Sequence of chain 1.B:
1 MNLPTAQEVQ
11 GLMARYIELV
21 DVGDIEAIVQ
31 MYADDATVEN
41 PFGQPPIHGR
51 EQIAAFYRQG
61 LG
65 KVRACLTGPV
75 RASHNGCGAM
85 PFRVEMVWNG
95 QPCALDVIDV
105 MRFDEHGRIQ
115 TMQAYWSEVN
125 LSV

The small molecule below binds the protein below.
Small molecule (SMILES): C[C@]12CC[C@H](O)CC1=CC[C@@H]1[C@@H]2CC[C@]2(C)C(=O)CC[C@@H]12

Binding-site contacts:
Ligand atom C6 contacts residue ASN40 of chain 1.B at 3.5 Å.
Ligand atom C11 contacts residue LEU61 of chain 1.B at 4.2 Å (hydrophobic).
Ligand atom C2 contacts residue VAL20 of chain 1.B at 3.8 Å (hydrophobic).
Ligand atom C12 contacts residue VAL88 of chain 1.B at 4.1 Å (hydrophobic).
Ligand atom C5 contacts residue ASN40 of chain 1.B at 3.2 Å.
Ligand atom O3 contacts residue MET116 of chain 1.B at 4.0 Å.
Ligand atom C4 contacts residue TYR16 of chain 1.B at 4.4 Å (hydrophobic).
Ligand atom C7 contacts residue ASN40 of chain 1.B at 4.2 Å.
Ligand atom O3 contacts residue PHE86 of chain 1.B at 3.7 Å.
Ligand atom C7 contacts residue TRP120 of chain 1.B at 3.5 Å (hydrophobic).
Ligand atom C7 contacts residue LEU99 of chain 1.B at 4.1 Å (hydrophobic).
Ligand atom C10 contacts residue ASN40 of chain 1.B at 4.2 Å.
Ligand atom C9 contacts residue VAL88 of chain 1.B at 4.3 Å (hydrophobic).
Ligand atom C1 contacts residue VAL20 of chain 1.B at 4.2 Å (hydrophobic).
Ligand atom C11 contacts residue GLY60 of chain 1.B at 4.1 Å.
Ligand atom C19 contacts residue TYR57 of chain 1.B at 4.3 Å (hydrophobic).
Ligand atom C15 contacts residue TRP120 of chain 1.B at 3.9 Å (hydrophobic).
Ligand atom O3 contacts residue ASP103 of chain 1.B at 2.9 Å (salt-bridge).
Ligand atom C19 contacts residue ASN40 of chain 1.B at 3.7 Å.
Ligand atom C3 contacts residue ASP103 of chain 1.B at 4.0 Å.
Ligand atom C6 contacts residue TRP120 of chain 1.B at 3.5 Å (hydrophobic).
Ligand atom C3 contacts residue PHE86 of chain 1.B at 3.5 Å (hydrophobic).
Ligand atom C12 contacts residue GLY60 of chain 1.B at 3.9 Å.
Ligand atom C19 contacts residue PHE56 of chain 1.B at 3.9 Å (hydrophobic).
Ligand atom O3 contacts residue TYR57 of chain 1.B at 4.4 Å.
Ligand atom C4 contacts residue ASN40 of chain 1.B at 3.1 Å.
Ligand atom O3 contacts residue TYR16 of chain 1.B at 2.6 Å (h-bond).
Ligand atom C11 contacts residue VAL88 of chain 1.B at 4.3 Å (hydrophobic).
Ligand atom C3 contacts residue TYR16 of chain 1.B at 3.7 Å (hydrophobic).
Ligand atom C4 contacts residue PHE86 of chain 1.B at 4.2 Å (hydrophobic).
Ligand atom C18 contacts residue GLY60 of chain 1.B at 3.9 Å.
Ligand atom C2 contacts residue TYR57 of chain 1.B at 4.3 Å (hydrophobic).
Ligand atom C15 contacts residue LEU99 of chain 1.B at 4.3 Å (hydrophobic).
Ligand atom C12 contacts residue VAL66 of chain 1.B at 4.3 Å (hydrophobic).
Ligand atom C17 contacts residue MET90 of chain 1.B at 4.4 Å (hydrophobic).
Ligand atom C2 contacts residue TYR16 of chain 1.B at 3.8 Å (hydrophobic).
Ligand atom C11 contacts residue VAL66 of chain 1.B at 4.4 Å (hydrophobic).
Ligand atom C4 contacts residue ASP103 of chain 1.B at 4.4 Å.
Ligand atom C1 contacts residue VAL88 of chain 1.B at 4.1 Å (hydrophobic).
Ligand atom O17 contacts residue MET90 of chain 1.B at 3.7 Å.